Binding-site contacts:
Ligand atom C4 contacts residue TYR29 of chain 1.A at 4.0 Å (hydrophobic).
Ligand atom C5 contacts residue ALA25 of chain 1.A at 3.8 Å (hydrophobic).
Ligand atom N1 contacts residue GLU85 of chain 1.A at 3.6 Å.
Ligand atom N1 contacts residue ALA25 of chain 1.A at 4.4 Å.
Ligand atom BR4 contacts residue GLU31 of chain 1.A at 3.0 Å.
Ligand atom C4 contacts residue ILE43 of chain 1.A at 4.2 Å (hydrophobic).
Ligand atom C5 contacts residue TYR29 of chain 1.A at 3.9 Å (hydrophobic).
Ligand atom BR4 contacts residue TYR29 of chain 1.A at 3.7 Å.
Ligand atom N2 contacts residue GLU85 of chain 1.A at 4.0 Å.
Ligand atom C5 contacts residue ILE43 of chain 1.A at 4.4 Å (hydrophobic).
Ligand atom BR4 contacts residue ILE43 of chain 1.A at 4.0 Å.

A protein and the small-molecule ligand that binds it are described below.
Small molecule (SMILES): Brc1cn[nH]c1

Sequence of chain 1.A:
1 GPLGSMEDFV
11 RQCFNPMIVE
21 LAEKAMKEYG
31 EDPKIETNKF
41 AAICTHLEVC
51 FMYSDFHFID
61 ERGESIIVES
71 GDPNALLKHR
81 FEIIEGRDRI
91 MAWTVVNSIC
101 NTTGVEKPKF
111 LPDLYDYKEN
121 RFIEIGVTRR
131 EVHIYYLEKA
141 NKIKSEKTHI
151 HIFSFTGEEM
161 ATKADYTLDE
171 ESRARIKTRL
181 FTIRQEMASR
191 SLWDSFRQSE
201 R